A small-molecule ligand and the protein it binds are described below.
Small molecule (SMILES): CC(=O)N[C@@H]1[C@@H](O)[C@H](O)[C@@H](CO)O[C@H]1O

Binding-site contacts:
Ligand atom C7 contacts residue ASN214 of chain 1.C at 3.2 Å.
Ligand atom O5 contacts residue ASN214 of chain 1.C at 2.3 Å (h-bond).
Ligand atom C8 contacts residue ASN214 of chain 1.C at 4.1 Å.
Ligand atom C5 contacts residue ASN214 of chain 1.C at 3.6 Å.
Ligand atom C1 contacts residue ASN214 of chain 1.C at 1.4 Å.
Ligand atom C2 contacts residue ASN214 of chain 1.C at 2.5 Å.
Ligand atom O5 contacts residue THR216 of chain 1.C at 4.5 Å.
Ligand atom C1 contacts residue THR216 of chain 1.C at 4.2 Å.
Ligand atom C3 contacts residue ASN214 of chain 1.C at 3.8 Å.
Ligand atom O7 contacts residue ASN214 of chain 1.C at 2.9 Å (h-bond).
Ligand atom N2 contacts residue ASN214 of chain 1.C at 3.0 Å (h-bond).
Ligand atom C4 contacts residue ASN214 of chain 1.C at 4.2 Å.

Sequence of chain 1.C:
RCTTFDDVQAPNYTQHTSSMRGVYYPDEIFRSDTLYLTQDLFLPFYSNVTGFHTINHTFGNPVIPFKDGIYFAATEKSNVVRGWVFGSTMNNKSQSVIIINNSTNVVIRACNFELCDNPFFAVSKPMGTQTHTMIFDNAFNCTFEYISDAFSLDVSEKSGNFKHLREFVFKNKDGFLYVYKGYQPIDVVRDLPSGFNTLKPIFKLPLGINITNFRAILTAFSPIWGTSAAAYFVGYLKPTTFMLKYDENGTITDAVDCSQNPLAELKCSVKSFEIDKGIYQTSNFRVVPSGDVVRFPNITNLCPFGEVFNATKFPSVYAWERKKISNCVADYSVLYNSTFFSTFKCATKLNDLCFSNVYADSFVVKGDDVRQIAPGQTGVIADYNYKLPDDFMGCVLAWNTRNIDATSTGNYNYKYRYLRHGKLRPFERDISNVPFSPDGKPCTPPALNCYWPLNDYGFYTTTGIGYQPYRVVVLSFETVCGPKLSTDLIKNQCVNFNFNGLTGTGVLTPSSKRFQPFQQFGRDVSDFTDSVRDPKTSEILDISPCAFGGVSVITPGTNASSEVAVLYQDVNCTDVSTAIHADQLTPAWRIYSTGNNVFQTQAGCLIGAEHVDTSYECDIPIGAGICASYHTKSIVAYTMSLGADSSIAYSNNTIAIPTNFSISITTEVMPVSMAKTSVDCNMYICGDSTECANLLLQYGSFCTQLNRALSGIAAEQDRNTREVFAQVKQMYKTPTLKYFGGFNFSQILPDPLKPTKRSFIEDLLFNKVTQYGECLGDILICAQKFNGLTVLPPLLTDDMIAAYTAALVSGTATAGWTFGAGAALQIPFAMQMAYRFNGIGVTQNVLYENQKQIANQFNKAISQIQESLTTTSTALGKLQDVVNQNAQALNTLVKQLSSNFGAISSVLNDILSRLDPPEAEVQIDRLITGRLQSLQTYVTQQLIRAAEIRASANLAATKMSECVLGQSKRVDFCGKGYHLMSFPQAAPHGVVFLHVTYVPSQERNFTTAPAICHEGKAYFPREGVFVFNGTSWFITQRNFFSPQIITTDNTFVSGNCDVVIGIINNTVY